Binding-site contacts:
Ligand atom O2 contacts residue PHE40 of chain 1.E at 3.3 Å.
Ligand atom C6 contacts residue TYR151 of chain 1.E at 3.7 Å (hydrophobic).
Ligand atom CD2 contacts residue VAL168 of chain 1.E at 3.7 Å (hydrophobic).
Ligand atom CE2 contacts residue VAL168 of chain 1.E at 3.7 Å (hydrophobic).
Ligand atom C contacts residue TYR29 of chain 1.E at 3.4 Å (hydrophobic).
Ligand atom N contacts residue SER142 of chain 1.E at 3.1 Å (h-bond).
Ligand atom O2 contacts residue TYR29 of chain 1.E at 2.8 Å (h-bond).
Ligand atom C2 contacts residue ILE143 of chain 1.E at 3.7 Å (hydrophobic).
Ligand atom OH contacts residue TYR34 of chain 1.E at 3.7 Å.
Ligand atom CB contacts residue SER142 of chain 1.E at 3.4 Å.
Ligand atom CE1 contacts residue ILE143 of chain 1.E at 3.8 Å (hydrophobic).
Ligand atom C7 contacts residue VAL97 of chain 1.E at 3.8 Å (hydrophobic).
Ligand atom CE1 contacts residue PRO171 of chain 1.E at 3.1 Å (hydrophobic).
Ligand atom C9 contacts residue PHE124 of chain 1.E at 3.7 Å (hydrophobic).
Ligand atom C contacts residue GLN99 of chain 1.E at 3.7 Å.
Ligand atom OL contacts residue PHE100 of chain 1.E at 3.2 Å (h-bond).
Ligand atom CD1 contacts residue SER142 of chain 1.E at 3.7 Å.
Ligand atom C3 contacts residue PHE100 of chain 1.E at 3.8 Å (hydrophobic).
Ligand atom CG contacts residue SER142 of chain 1.E at 3.8 Å.
Ligand atom OL contacts residue TYR29 of chain 1.E at 3.4 Å (h-bond).
Ligand atom CA contacts residue TYR29 of chain 1.E at 3.5 Å (hydrophobic).
Ligand atom C10 contacts residue PHE156 of chain 1.E at 3.8 Å (hydrophobic).
Ligand atom OH contacts residue PRO171 of chain 1.E at 3.0 Å (h-bond).
Ligand atom OL contacts residue GLN99 of chain 1.E at 3.6 Å (h-bond).
Ligand atom C6 contacts residue ILE141 of chain 1.E at 3.7 Å (hydrophobic).
Ligand atom C8 contacts residue PHE124 of chain 1.E at 3.7 Å (hydrophobic).
Ligand atom CZ contacts residue PRO171 of chain 1.E at 3.5 Å (hydrophobic).
Ligand atom OH contacts residue ASN144 of chain 1.E at 2.8 Å (h-bond).
Ligand atom C5 contacts residue VAL97 of chain 1.E at 3.7 Å (hydrophobic).
Ligand atom CD1 contacts residue TYR165 of chain 1.E at 3.8 Å (hydrophobic).
Ligand atom O contacts residue VAL98 of chain 1.E at 3.2 Å.
Ligand atom O2 contacts residue GLN99 of chain 1.E at 3.6 Å.
Ligand atom CE2 contacts residue TYR34 of chain 1.E at 3.8 Å (hydrophobic).
Ligand atom O contacts residue GLN99 of chain 1.E at 3.3 Å (h-bond).
Ligand atom C5 contacts residue ILE141 of chain 1.E at 3.8 Å (hydrophobic).
Ligand atom OH contacts residue ALA170 of chain 1.E at 3.2 Å.
Ligand atom C7 contacts residue ILE141 of chain 1.E at 3.7 Å (hydrophobic).
Ligand atom C4 contacts residue TYR151 of chain 1.E at 3.4 Å (hydrophobic).
Ligand atom CE1 contacts residue ASN144 of chain 1.E at 3.6 Å.
Ligand atom CA contacts residue SER142 of chain 1.E at 3.8 Å.

Sequence of chain 1.E:
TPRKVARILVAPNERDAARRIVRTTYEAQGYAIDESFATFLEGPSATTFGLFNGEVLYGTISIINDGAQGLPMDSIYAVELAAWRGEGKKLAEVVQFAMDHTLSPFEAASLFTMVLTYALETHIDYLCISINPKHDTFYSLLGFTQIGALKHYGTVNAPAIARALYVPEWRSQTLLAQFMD

This protein binds this small molecule.
Small molecule (SMILES): CCCCCCCCCCCC(=O)N[C@@H](Cc1ccc(O)cc1)C(=O)O

Sequence of chain 1.F:
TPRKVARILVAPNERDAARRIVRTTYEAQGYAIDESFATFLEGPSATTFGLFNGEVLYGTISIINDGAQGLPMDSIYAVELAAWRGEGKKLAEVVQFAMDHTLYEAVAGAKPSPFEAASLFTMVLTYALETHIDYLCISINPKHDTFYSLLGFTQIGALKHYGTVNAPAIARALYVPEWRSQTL